Sequence of chain 2.I:
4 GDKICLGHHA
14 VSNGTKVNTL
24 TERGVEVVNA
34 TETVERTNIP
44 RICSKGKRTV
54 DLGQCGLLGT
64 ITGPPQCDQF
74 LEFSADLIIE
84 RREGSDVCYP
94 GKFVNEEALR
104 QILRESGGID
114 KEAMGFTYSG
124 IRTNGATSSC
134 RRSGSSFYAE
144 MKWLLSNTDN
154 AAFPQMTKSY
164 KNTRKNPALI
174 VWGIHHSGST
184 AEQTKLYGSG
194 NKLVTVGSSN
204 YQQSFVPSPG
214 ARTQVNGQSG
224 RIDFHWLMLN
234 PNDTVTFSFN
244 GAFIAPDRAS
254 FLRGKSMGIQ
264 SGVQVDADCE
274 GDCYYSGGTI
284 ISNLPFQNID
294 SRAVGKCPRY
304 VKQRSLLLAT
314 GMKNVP

Sequence of chain 2.J:
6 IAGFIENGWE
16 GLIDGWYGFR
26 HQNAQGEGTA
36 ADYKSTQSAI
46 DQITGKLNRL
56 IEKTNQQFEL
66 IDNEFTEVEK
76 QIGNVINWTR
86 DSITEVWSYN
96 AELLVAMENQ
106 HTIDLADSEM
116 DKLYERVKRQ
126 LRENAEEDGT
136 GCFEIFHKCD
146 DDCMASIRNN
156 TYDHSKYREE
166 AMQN

The protein below binds the small molecule below.
Small molecule (SMILES): CC(=O)N[C@@H]1[C@@H](O)[C@H](O)[C@@H](CO)O[C@H]1O

Binding-site contacts:
Ligand atom N2 contacts residue ASN82 of chain 2.J at 3.1 Å (h-bond).
Ligand atom C5 contacts residue ASN82 of chain 2.J at 3.7 Å.
Ligand atom C7 contacts residue ASN79 of chain 2.J at 3.5 Å.
Ligand atom C8 contacts residue GLY78 of chain 2.J at 4.3 Å.
Ligand atom C4 contacts residue ASN82 of chain 2.J at 4.3 Å.
Ligand atom C1 contacts residue ASN82 of chain 2.J at 1.5 Å.
Ligand atom C8 contacts residue ASN79 of chain 2.J at 3.0 Å.
Ligand atom C3 contacts residue ASN82 of chain 2.J at 3.9 Å.
Ligand atom O7 contacts residue ASN79 of chain 2.J at 3.3 Å (h-bond).
Ligand atom O7 contacts residue ASN82 of chain 2.J at 3.6 Å.
Ligand atom O3 contacts residue GLU72 of chain 2.J at 4.1 Å.
Ligand atom C8 contacts residue GLU72 of chain 2.J at 3.6 Å.
Ligand atom C7 contacts residue ASN82 of chain 2.J at 3.5 Å.
Ligand atom O6 contacts residue ARG295 of chain 2.I at 4.2 Å.
Ligand atom C2 contacts residue ASN82 of chain 2.J at 2.6 Å.
Ligand atom O5 contacts residue ASN82 of chain 2.J at 2.4 Å (h-bond).
Ligand atom C7 contacts residue GLU72 of chain 2.J at 4.2 Å.
Ligand atom N2 contacts residue GLU72 of chain 2.J at 3.9 Å.
Ligand atom C8 contacts residue LYS75 of chain 2.J at 3.9 Å.